Sequence of chain 2.E:
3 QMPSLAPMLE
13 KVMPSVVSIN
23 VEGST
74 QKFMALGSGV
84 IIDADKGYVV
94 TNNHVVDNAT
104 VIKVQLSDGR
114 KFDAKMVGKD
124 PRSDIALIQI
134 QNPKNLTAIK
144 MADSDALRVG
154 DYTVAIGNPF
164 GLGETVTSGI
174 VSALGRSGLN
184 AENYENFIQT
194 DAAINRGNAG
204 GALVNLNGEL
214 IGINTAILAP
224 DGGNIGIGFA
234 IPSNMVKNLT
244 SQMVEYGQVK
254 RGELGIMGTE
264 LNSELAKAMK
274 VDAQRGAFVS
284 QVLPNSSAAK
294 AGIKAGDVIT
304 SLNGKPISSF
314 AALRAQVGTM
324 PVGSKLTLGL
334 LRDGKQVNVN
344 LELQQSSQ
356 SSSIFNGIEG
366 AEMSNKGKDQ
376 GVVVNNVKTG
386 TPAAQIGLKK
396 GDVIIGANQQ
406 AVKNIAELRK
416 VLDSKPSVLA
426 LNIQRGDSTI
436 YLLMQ

The small molecule below binds the protein below.
Small molecule (SMILES): CC(C)C[C@@H](C=O)NC(=O)[C@H](C)NC(=O)[C@H](C)NC(=O)[C@H](C)NC(=O)[C@H](C)N

Binding-site contacts:
Ligand atom C contacts residue HIS97 of chain 2.E at 3.9 Å.
Ligand atom O contacts residue LEU221 of chain 2.E at 3.3 Å.
Ligand atom O contacts residue ALA219 of chain 2.E at 3.4 Å.
Ligand atom C contacts residue THR218 of chain 2.E at 3.8 Å.
Ligand atom CD1 contacts residue ILE197 of chain 2.E at 3.9 Å (hydrophobic).
Ligand atom CD1 contacts residue ARG199 of chain 2.E at 3.3 Å.
Ligand atom C contacts residue ILE220 of chain 2.E at 3.6 Å (hydrophobic).
Ligand atom CA contacts residue ILE220 of chain 2.E at 3.5 Å (hydrophobic).
Ligand atom CG contacts residue THR218 of chain 2.E at 4.2 Å.
Ligand atom O contacts residue THR218 of chain 2.E at 2.8 Å (h-bond).
Ligand atom CG contacts residue ASN198 of chain 2.E at 3.8 Å.
Ligand atom CB contacts residue ILE220 of chain 2.E at 3.8 Å (hydrophobic).
Ligand atom O contacts residue ILE220 of chain 2.E at 2.9 Å (h-bond).
Ligand atom CA contacts residue ILE220 of chain 2.E at 3.9 Å (hydrophobic).
Ligand atom CB contacts residue PRO223 of chain 2.E at 4.0 Å (hydrophobic).
Ligand atom CD1 contacts residue ILE220 of chain 2.E at 3.7 Å (hydrophobic).
Ligand atom CD2 contacts residue ILE220 of chain 2.E at 3.7 Å (hydrophobic).
Ligand atom N contacts residue THR218 of chain 2.E at 3.5 Å (h-bond).
Ligand atom CB contacts residue ARG199 of chain 2.E at 3.8 Å.
Ligand atom CD2 contacts residue THR218 of chain 2.E at 3.0 Å.
Ligand atom CD1 contacts residue ASN198 of chain 2.E at 3.1 Å.
Ligand atom O contacts residue PRO223 of chain 2.E at 3.6 Å.
Ligand atom N contacts residue ILE220 of chain 2.E at 2.8 Å (h-bond).
Ligand atom CA contacts residue HIS97 of chain 2.E at 3.8 Å.
Ligand atom CA contacts residue ALA219 of chain 2.E at 4.1 Å (hydrophobic).
Ligand atom CB contacts residue LEU182 of chain 2.E at 3.6 Å (hydrophobic).
Ligand atom C contacts residue ALA202 of chain 2.E at 3.2 Å (hydrophobic).
Ligand atom O contacts residue ALA222 of chain 2.E at 3.2 Å (h-bond).
Ligand atom N contacts residue HIS97 of chain 2.E at 3.5 Å (h-bond).
Ligand atom CD2 contacts residue ALA219 of chain 2.E at 3.4 Å (hydrophobic).
Ligand atom CG contacts residue ARG199 of chain 2.E at 4.2 Å.
Ligand atom O contacts residue ALA202 of chain 2.E at 3.1 Å.
Ligand atom C contacts residue ILE220 of chain 2.E at 3.8 Å (hydrophobic).
Ligand atom C contacts residue LEU221 of chain 2.E at 3.9 Å (hydrophobic).
Ligand atom CA contacts residue THR218 of chain 2.E at 4.1 Å.
Ligand atom N contacts residue PRO223 of chain 2.E at 4.1 Å.
Ligand atom O contacts residue ASN95 of chain 2.E at 3.6 Å.
Ligand atom C contacts residue ALA222 of chain 2.E at 4.1 Å (hydrophobic).
Ligand atom C contacts residue HIS97 of chain 2.E at 3.4 Å.
Ligand atom O contacts residue HIS97 of chain 2.E at 3.2 Å.